The small molecule below binds the protein below.
Small molecule (SMILES): O=C1C=CC(=O)c2c(O)cccc21

Sequence of chain 1.A:
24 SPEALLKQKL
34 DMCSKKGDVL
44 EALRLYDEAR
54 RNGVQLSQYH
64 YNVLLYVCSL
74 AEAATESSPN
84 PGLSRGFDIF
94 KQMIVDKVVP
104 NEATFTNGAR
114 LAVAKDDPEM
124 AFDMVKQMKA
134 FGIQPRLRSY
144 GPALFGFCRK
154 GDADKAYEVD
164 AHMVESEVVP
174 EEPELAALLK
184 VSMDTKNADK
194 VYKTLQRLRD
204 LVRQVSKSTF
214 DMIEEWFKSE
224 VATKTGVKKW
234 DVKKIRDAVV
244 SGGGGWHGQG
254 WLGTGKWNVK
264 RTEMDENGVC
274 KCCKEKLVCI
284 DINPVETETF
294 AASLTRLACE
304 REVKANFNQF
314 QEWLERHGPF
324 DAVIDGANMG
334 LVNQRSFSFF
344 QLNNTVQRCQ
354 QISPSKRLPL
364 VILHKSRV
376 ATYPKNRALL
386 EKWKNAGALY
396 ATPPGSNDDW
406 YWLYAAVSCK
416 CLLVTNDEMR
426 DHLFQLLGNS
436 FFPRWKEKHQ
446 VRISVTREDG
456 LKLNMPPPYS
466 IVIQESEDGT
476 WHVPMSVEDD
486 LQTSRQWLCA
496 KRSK

Binding-site contacts:
Ligand atom OAA contacts residue PRO463 of chain 1.A at 3.9 Å.
Ligand atom CAM contacts residue PRO462 of chain 1.A at 3.8 Å (hydrophobic).
Ligand atom CAF contacts residue PRO463 of chain 1.A at 3.4 Å (hydrophobic).
Ligand atom OAC contacts residue LYS443 of chain 1.A at 3.7 Å.
Ligand atom OAB contacts residue CYS282 of chain 1.A at 3.0 Å (h-bond).
Ligand atom CAG contacts residue PRO462 of chain 1.A at 4.2 Å (hydrophobic).
Ligand atom OAB contacts residue LYS443 of chain 1.A at 2.9 Å (salt-bridge).
Ligand atom CAK contacts residue CYS282 of chain 1.A at 2.8 Å (hydrophobic).
Ligand atom CAG contacts residue LYS443 of chain 1.A at 3.9 Å.
Ligand atom CAG contacts residue TYR464 of chain 1.A at 4.2 Å (hydrophobic).
Ligand atom OAB contacts residue PRO462 of chain 1.A at 3.7 Å.
Ligand atom CAM contacts residue CYS282 of chain 1.A at 4.2 Å (hydrophobic).
Ligand atom CAF contacts residue CYS282 of chain 1.A at 2.7 Å (hydrophobic).
Ligand atom CAL contacts residue PRO462 of chain 1.A at 4.5 Å (hydrophobic).
Ligand atom OAC contacts residue PRO462 of chain 1.A at 4.1 Å.
Ligand atom OAC contacts residue PRO461 of chain 1.A at 3.7 Å.
Ligand atom CAJ contacts residue CYS282 of chain 1.A at 4.0 Å (hydrophobic).
Ligand atom CAF contacts residue TYR464 of chain 1.A at 4.3 Å (hydrophobic).
Ligand atom CAM contacts residue PRO463 of chain 1.A at 4.1 Å (hydrophobic).
Ligand atom CAI contacts residue PRO462 of chain 1.A at 4.0 Å (hydrophobic).
Ligand atom CAK contacts residue LYS443 of chain 1.A at 3.8 Å.
Ligand atom CAJ contacts residue PRO463 of chain 1.A at 3.7 Å (hydrophobic).
Ligand atom CAH contacts residue PRO463 of chain 1.A at 4.4 Å (hydrophobic).
Ligand atom CAG contacts residue CYS282 of chain 1.A at 1.8 Å (hydrophobic).
Ligand atom CAK contacts residue PRO463 of chain 1.A at 4.2 Å (hydrophobic).
Ligand atom CAK contacts residue PRO462 of chain 1.A at 3.6 Å (hydrophobic).
Ligand atom CAG contacts residue PRO463 of chain 1.A at 3.9 Å (hydrophobic).
Ligand atom CAL contacts residue PRO463 of chain 1.A at 3.8 Å (hydrophobic).